Sequence of chain 1.Q:
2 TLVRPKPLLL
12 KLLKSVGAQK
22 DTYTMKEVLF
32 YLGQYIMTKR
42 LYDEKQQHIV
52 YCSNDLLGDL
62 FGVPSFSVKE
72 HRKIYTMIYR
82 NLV

Binding-site contacts:
Ligand atom CA contacts residue HIS72 of chain 1.Q at 3.7 Å.
Ligand atom CE2 contacts residue GLY34 of chain 1.Q at 3.6 Å.
Ligand atom C contacts residue TYR76 of chain 1.Q at 3.4 Å (hydrophobic).
Ligand atom CE2 contacts residue GLY34 of chain 1.Q at 3.7 Å.
Ligand atom CD1 contacts residue VAL69 of chain 1.Q at 3.7 Å (hydrophobic).
Ligand atom O contacts residue VAL69 of chain 1.Q at 3.5 Å.
Ligand atom CE1 contacts residue VAL69 of chain 1.Q at 3.4 Å (hydrophobic).
Ligand atom CD2 contacts residue VAL69 of chain 1.Q at 3.4 Å (hydrophobic).
Ligand atom CZ2 contacts residue GLY34 of chain 1.Q at 3.8 Å.
Ligand atom CB contacts residue GLN48 of chain 1.Q at 3.4 Å.
Ligand atom C contacts residue VAL69 of chain 1.Q at 3.7 Å (hydrophobic).
Ligand atom O contacts residue GLN48 of chain 1.Q at 3.6 Å.
Ligand atom CZ contacts residue ILE37 of chain 1.Q at 3.5 Å (hydrophobic).
Ligand atom CE1 contacts residue ILE37 of chain 1.Q at 3.7 Å (hydrophobic).
Ligand atom O contacts residue TYR76 of chain 1.Q at 3.6 Å.
Ligand atom CA contacts residue LEU30 of chain 1.Q at 3.4 Å (hydrophobic).
Ligand atom CD2 contacts residue HIS49 of chain 1.Q at 3.6 Å.
Ligand atom CD1 contacts residue GLN48 of chain 1.Q at 3.4 Å.
Ligand atom NE1 contacts residue LEU30 of chain 1.Q at 2.9 Å (h-bond).
Ligand atom CD2 contacts residue HIS72 of chain 1.Q at 3.4 Å.
Ligand atom CA contacts residue GLN48 of chain 1.Q at 3.5 Å.
Ligand atom NE1 contacts residue GLY34 of chain 1.Q at 3.3 Å.
Ligand atom C contacts residue TYR76 of chain 1.Q at 3.6 Å (hydrophobic).
Ligand atom CD1 contacts residue GLY34 of chain 1.Q at 3.6 Å.
Ligand atom O contacts residue HIS72 of chain 1.Q at 3.8 Å.
Ligand atom CD1 contacts residue LEU30 of chain 1.Q at 3.5 Å (hydrophobic).
Ligand atom C contacts residue GLN48 of chain 1.Q at 3.6 Å.
Ligand atom CA contacts residue TYR76 of chain 1.Q at 3.5 Å (hydrophobic).
Ligand atom CB contacts residue LEU30 of chain 1.Q at 3.5 Å (hydrophobic).
Ligand atom CE3 contacts residue VAL69 of chain 1.Q at 3.7 Å (hydrophobic).
Ligand atom O contacts residue TYR76 of chain 1.Q at 2.3 Å (h-bond).
Ligand atom CB contacts residue VAL69 of chain 1.Q at 3.8 Å (hydrophobic).
Ligand atom CE2 contacts residue HIS49 of chain 1.Q at 3.7 Å.
Ligand atom N contacts residue GLN48 of chain 1.Q at 2.9 Å (h-bond).
Ligand atom CD2 contacts residue ILE75 of chain 1.Q at 3.6 Å (hydrophobic).
Ligand atom CD2 contacts residue MET38 of chain 1.Q at 3.5 Å (hydrophobic).
Ligand atom CA contacts residue GLN48 of chain 1.Q at 3.4 Å.
Ligand atom CZ2 contacts residue LEU33 of chain 1.Q at 3.5 Å (hydrophobic).
Ligand atom CE1 contacts residue LYS70 of chain 1.Q at 3.5 Å.
Ligand atom CH2 contacts residue LEU33 of chain 1.Q at 3.5 Å (hydrophobic).

A protein and the small-molecule ligand that binds it are described below.
Small molecule (SMILES): CC(=O)N[C@H](C(=O)N[C@@H](CO)C(=O)N[C@@H](Cc1ccccc1)C(=O)N[C@@H](C)C(=O)N[C@@H](CCC(=O)O)C(=O)N[C@@H](Cc1ccc(O)cc1)C(=O)N[C@@H](CC1=CN=C2C=CC=CC12)C(=O)N[C@H]1CCCCNC(=S)SC[C@@H](C(N)=O)NC(=O)[C@H](CO)NC(=O)[C@H](CC(C)C)NC(=O)[C@H](CC(C)C)NC1=O)[C@@H](C)O